This small molecule binds to this protein.
Small molecule (SMILES): CCCCCCCCCCCCCC(=O)OC[C@@H](O)COP(=O)(O)O

Binding-site contacts:
Ligand atom OAA contacts residue GLY106 of chain 1.A at 2.6 Å (h-bond).
Ligand atom CAM contacts residue TYR103 of chain 1.A at 3.7 Å (hydrophobic).
Ligand atom CAO contacts residue TYR103 of chain 1.A at 3.7 Å (hydrophobic).
Ligand atom OAY contacts residue SER105 of chain 1.A at 3.4 Å (h-bond).
Ligand atom CAH contacts residue ASN107 of chain 1.A at 3.7 Å.
Ligand atom CAR contacts residue TYR57 of chain 1.A at 3.4 Å (hydrophobic).
Ligand atom OAJ contacts residue GLY101 of chain 1.A at 3.4 Å (h-bond).
Ligand atom OAE contacts residue PHE100 of chain 1.A at 3.6 Å.
Ligand atom OAJ contacts residue PHE100 of chain 1.A at 3.4 Å.
Ligand atom OAE contacts residue TYR37 of chain 1.B at 3.4 Å.
Ligand atom CAO contacts residue LEU33 of chain 1.A at 3.7 Å (hydrophobic).
Ligand atom OAB contacts residue TYR108 of chain 1.A at 2.6 Å (h-bond).
Ligand atom OAA contacts residue SER105 of chain 1.A at 3.2 Å (h-bond).
Ligand atom CAG contacts residue TYR108 of chain 1.A at 3.5 Å (hydrophobic).
Ligand atom OAF contacts residue TYR108 of chain 1.A at 3.5 Å (h-bond).
Ligand atom OAB contacts residue LYS55 of chain 1.B at 2.7 Å (salt-bridge).
Ligand atom PAC contacts residue TYR108 of chain 1.A at 3.7 Å.
Ligand atom OAD contacts residue ASN35 of chain 1.B at 2.9 Å (h-bond).
Ligand atom OAD contacts residue GLY104 of chain 1.A at 3.2 Å (h-bond).
Ligand atom CAG contacts residue GLY106 of chain 1.A at 3.6 Å.
Ligand atom OAE contacts residue SER96 of chain 1.B at 2.7 Å (h-bond).
Ligand atom OAY contacts residue GLY101 of chain 1.A at 2.8 Å (h-bond).
Ligand atom OAY contacts residue TYR102 of chain 1.A at 3.7 Å.
Ligand atom CAI contacts residue TYR108 of chain 1.A at 3.4 Å (hydrophobic).
Ligand atom CAM contacts residue GLY101 of chain 1.A at 3.5 Å.
Ligand atom PAC contacts residue GLY104 of chain 1.A at 3.4 Å.
Ligand atom OAY contacts residue PHE100 of chain 1.A at 3.7 Å.
Ligand atom OAD contacts residue TYR37 of chain 1.B at 2.6 Å (h-bond).
Ligand atom CAG contacts residue TYR102 of chain 1.A at 3.7 Å (hydrophobic).
Ligand atom CAN contacts residue TYR103 of chain 1.A at 3.6 Å (hydrophobic).
Ligand atom OAA contacts residue GLY104 of chain 1.A at 3.0 Å.
Ligand atom CAK contacts residue TYR103 of chain 1.A at 3.6 Å (hydrophobic).
Ligand atom CAK contacts residue PHE100 of chain 1.A at 3.5 Å (hydrophobic).
Ligand atom OAY contacts residue ASN107 of chain 1.A at 2.6 Å (h-bond).
Ligand atom CAV contacts residue TYR102 of chain 1.A at 3.4 Å (hydrophobic).
Ligand atom OAF contacts residue GLY104 of chain 1.A at 3.2 Å (h-bond).
Ligand atom CAL contacts residue TYR103 of chain 1.A at 3.5 Å (hydrophobic).
Ligand atom CAG contacts residue SER105 of chain 1.A at 3.7 Å.
Ligand atom CAH contacts residue GLY101 of chain 1.A at 3.5 Å.
Ligand atom CAH contacts residue TYR102 of chain 1.A at 3.4 Å (hydrophobic).

Sequence of chain 1.A:
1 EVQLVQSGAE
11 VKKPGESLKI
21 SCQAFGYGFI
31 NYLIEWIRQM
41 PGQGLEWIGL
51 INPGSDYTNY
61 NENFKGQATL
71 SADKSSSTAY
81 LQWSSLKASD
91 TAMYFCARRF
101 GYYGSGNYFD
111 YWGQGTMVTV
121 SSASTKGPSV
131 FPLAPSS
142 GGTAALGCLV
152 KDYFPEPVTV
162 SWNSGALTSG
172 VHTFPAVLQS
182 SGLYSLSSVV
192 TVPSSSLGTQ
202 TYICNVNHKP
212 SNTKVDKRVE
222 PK

Sequence of chain 1.B:
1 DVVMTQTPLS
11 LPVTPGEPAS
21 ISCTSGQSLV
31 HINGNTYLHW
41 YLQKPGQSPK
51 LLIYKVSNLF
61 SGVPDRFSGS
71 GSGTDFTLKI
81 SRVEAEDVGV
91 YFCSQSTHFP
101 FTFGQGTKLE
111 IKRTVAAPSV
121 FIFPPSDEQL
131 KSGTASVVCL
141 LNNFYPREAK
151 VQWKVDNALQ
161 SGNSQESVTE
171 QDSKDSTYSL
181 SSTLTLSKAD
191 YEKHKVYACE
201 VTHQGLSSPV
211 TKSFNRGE